Binding-site contacts:
Ligand atom NH1 contacts residue GLU171 of chain 1.A at 3.0 Å (salt-bridge).
Ligand atom CE1 contacts residue ILE240 of chain 1.A at 3.4 Å (hydrophobic).
Ligand atom NE2 contacts residue GLU243 of chain 1.A at 2.8 Å (salt-bridge).
Ligand atom N contacts residue GLU171 of chain 1.A at 3.0 Å (salt-bridge).
Ligand atom NH1 contacts residue ASP170 of chain 1.A at 3.6 Å.
Ligand atom OG contacts residue THR204 of chain 1.A at 3.5 Å (h-bond).
Ligand atom NH2 contacts residue ILE133 of chain 1.A at 3.5 Å.
Ligand atom CB contacts residue ASP239 of chain 1.A at 3.5 Å.
Ligand atom CA contacts residue ASP239 of chain 1.A at 3.4 Å.
Ligand atom N contacts residue ASP202 of chain 1.A at 3.1 Å (salt-bridge).
Ligand atom CD contacts residue GLU171 of chain 1.A at 3.4 Å.
Ligand atom C contacts residue PHE130 of chain 1.A at 3.6 Å (hydrophobic).
Ligand atom CB contacts residue THR204 of chain 1.A at 3.6 Å.
Ligand atom NH2 contacts residue ASP128 of chain 1.A at 2.9 Å (salt-bridge).
Ligand atom CD contacts residue GLY238 of chain 1.A at 3.5 Å.
Ligand atom CE1 contacts residue GLU243 of chain 1.A at 3.7 Å.
Ligand atom CB contacts residue ASP202 of chain 1.A at 3.7 Å.
Ligand atom CD contacts residue ARG256 of chain 1.A at 3.5 Å.
Ligand atom NH1 contacts residue ASP239 of chain 1.A at 3.0 Å (salt-bridge).
Ligand atom CG contacts residue VAL206 of chain 1.A at 3.5 Å (hydrophobic).
Ligand atom CA contacts residue ASP202 of chain 1.A at 3.5 Å.
Ligand atom CB contacts residue GLU171 of chain 1.A at 3.3 Å.
Ligand atom O contacts residue PHE130 of chain 1.A at 3.5 Å.
Ligand atom N contacts residue GLY203 of chain 1.A at 2.9 Å (h-bond).
Ligand atom NH2 contacts residue PHE130 of chain 1.A at 2.9 Å (h-bond).
Ligand atom NH1 contacts residue GLY238 of chain 1.A at 3.5 Å (h-bond).
Ligand atom CG contacts residue PHE130 of chain 1.A at 3.5 Å (hydrophobic).
Ligand atom NE contacts residue THR134 of chain 1.A at 2.8 Å (h-bond).
Ligand atom NH1 contacts residue ASP234 of chain 1.A at 3.0 Å (salt-bridge).
Ligand atom ND1 contacts residue VAL206 of chain 1.A at 3.6 Å.
Ligand atom N contacts residue PHE130 of chain 1.A at 3.5 Å.
Ligand atom OG contacts residue ASP167 of chain 1.A at 2.7 Å (salt-bridge).
Ligand atom CZ contacts residue PHE130 of chain 1.A at 3.6 Å (hydrophobic).
Ligand atom CD2 contacts residue GLU243 of chain 1.A at 3.7 Å.
Ligand atom NH2 contacts residue ASP131 of chain 1.A at 3.1 Å (salt-bridge).
Ligand atom CG contacts residue ASP239 of chain 1.A at 3.6 Å.
Ligand atom CD contacts residue THR134 of chain 1.A at 3.5 Å.
Ligand atom CZ contacts residue ASP170 of chain 1.A at 3.7 Å.
Ligand atom CG contacts residue GLU171 of chain 1.A at 3.3 Å.
Ligand atom NH2 contacts residue ASP170 of chain 1.A at 2.9 Å (salt-bridge).

Sequence of chain 1.A:
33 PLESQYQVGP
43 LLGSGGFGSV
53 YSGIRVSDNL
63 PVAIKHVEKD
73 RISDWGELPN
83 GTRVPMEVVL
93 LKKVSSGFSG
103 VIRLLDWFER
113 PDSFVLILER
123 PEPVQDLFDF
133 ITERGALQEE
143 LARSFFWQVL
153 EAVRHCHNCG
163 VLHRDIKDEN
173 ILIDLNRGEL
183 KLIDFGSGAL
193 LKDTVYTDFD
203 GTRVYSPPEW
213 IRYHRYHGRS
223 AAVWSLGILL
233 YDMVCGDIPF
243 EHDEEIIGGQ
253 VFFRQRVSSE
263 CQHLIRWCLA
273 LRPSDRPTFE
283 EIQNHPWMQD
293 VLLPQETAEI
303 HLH

A small-molecule ligand and the protein it binds are described below.
Small molecule (SMILES): C[C@H](NC(=O)[C@@H](N)CCCN=C(N)N)C(=O)N[C@@H](CCCN=C(N)N)C(=O)N[C@@H](CCCN=C(N)N)C(=O)N[C@@H](CCCN=C(N)N)C(=O)N[C@@H](CC1=NC=NC1)CN1CCC[C@H]1C(=O)N[C@@H](CO)C(=O)NCC=O